Sequence of chain 1.D:
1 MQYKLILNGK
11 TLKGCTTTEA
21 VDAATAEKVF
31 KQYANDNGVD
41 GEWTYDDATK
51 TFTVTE

A protein and the small-molecule ligand that binds it are described below.
Small molecule (SMILES): CC1(C)C=C(CSS(C)(=O)=O)C(C)(C)N1[O]

Binding-site contacts:
Ligand atom C3 contacts residue CYS15 of chain 1.D at 3.7 Å (hydrophobic).
Ligand atom C6 contacts residue GLN2 of chain 1.D at 4.2 Å.
Ligand atom S1 contacts residue THR16 of chain 1.D at 4.0 Å.
Ligand atom C2 contacts residue CYS15 of chain 1.D at 3.4 Å (hydrophobic).
Ligand atom C6 contacts residue LYS4 of chain 1.D at 3.6 Å.
Ligand atom C4 contacts residue CYS15 of chain 1.D at 3.1 Å (hydrophobic).
Ligand atom S1 contacts residue CYS15 of chain 1.D at 2.0 Å (h-bond).
Ligand atom C9 contacts residue LYS4 of chain 1.D at 4.4 Å.